Binding-site contacts:
Ligand atom O6 contacts residue THR27 of chain 2.A at 4.1 Å.
Ligand atom O5 contacts residue ASN25 of chain 2.A at 2.4 Å (h-bond).
Ligand atom C2 contacts residue ASN25 of chain 2.A at 2.2 Å.
Ligand atom N2 contacts residue ASN25 of chain 2.A at 2.8 Å (h-bond).
Ligand atom O7 contacts residue ASN25 of chain 2.A at 3.5 Å (h-bond).
Ligand atom C1 contacts residue ASN25 of chain 2.A at 1.4 Å.
Ligand atom C7 contacts residue ASN25 of chain 2.A at 3.1 Å.
Ligand atom C5 contacts residue LYS17 of chain 2.A at 3.5 Å.
Ligand atom C1 contacts residue LYS17 of chain 2.A at 3.5 Å.
Ligand atom O6 contacts residue LYS17 of chain 2.A at 2.8 Å (salt-bridge).
Ligand atom C8 contacts residue ASN25 of chain 2.A at 3.9 Å.
Ligand atom C3 contacts residue ASN25 of chain 2.A at 3.6 Å.
Ligand atom C6 contacts residue LYS17 of chain 2.A at 3.7 Å.
Ligand atom C4 contacts residue ASN25 of chain 2.A at 4.2 Å.
Ligand atom O5 contacts residue LYS17 of chain 2.A at 3.0 Å (salt-bridge).
Ligand atom C5 contacts residue ASN25 of chain 2.A at 3.7 Å.

This small molecule binds to this protein.
Small molecule (SMILES): CC(=O)N[C@@H]1[C@@H](O)[C@H](O)[C@@H](CO)O[C@H]1O

Sequence of chain 2.A:
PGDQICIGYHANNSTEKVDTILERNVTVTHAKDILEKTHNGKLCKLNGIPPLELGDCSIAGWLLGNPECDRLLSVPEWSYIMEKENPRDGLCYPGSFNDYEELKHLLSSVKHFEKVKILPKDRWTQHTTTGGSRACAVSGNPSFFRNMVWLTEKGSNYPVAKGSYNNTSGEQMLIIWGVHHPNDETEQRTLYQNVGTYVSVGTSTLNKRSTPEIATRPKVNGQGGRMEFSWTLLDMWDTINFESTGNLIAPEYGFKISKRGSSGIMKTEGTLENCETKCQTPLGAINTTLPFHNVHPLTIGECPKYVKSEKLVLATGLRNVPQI